Binding-site contacts:
Ligand atom O2 contacts residue SER96 of chain 1.A at 2.6 Å (h-bond).
Ligand atom C6 contacts residue VAL182 of chain 1.A at 4.2 Å (hydrophobic).
Ligand atom C7 contacts residue SER248 of chain 1.A at 3.9 Å.
Ligand atom C4 contacts residue LEU99 of chain 1.A at 3.8 Å (hydrophobic).
Ligand atom C8 contacts residue HEM1 of chain 1.H at 3.3 Å.
Ligand atom C5 contacts residue ALA249 of chain 1.A at 3.7 Å (hydrophobic).
Ligand atom C4 contacts residue ALA249 of chain 1.A at 3.7 Å (hydrophobic).
Ligand atom C6 contacts residue PHE183 of chain 1.A at 3.8 Å (hydrophobic).
Ligand atom C1 contacts residue SER248 of chain 1.A at 4.2 Å.
Ligand atom C7 contacts residue ALA249 of chain 1.A at 4.1 Å (hydrophobic).
Ligand atom C5 contacts residue LEU99 of chain 1.A at 3.8 Å (hydrophobic).
Ligand atom C8 contacts residue PHE183 of chain 1.A at 4.3 Å (hydrophobic).
Ligand atom C1 contacts residue SER245 of chain 1.A at 3.4 Å.
Ligand atom C2 contacts residue ALA249 of chain 1.A at 4.1 Å (hydrophobic).
Ligand atom C2 contacts residue LEU99 of chain 1.A at 3.7 Å (hydrophobic).
Ligand atom C3 contacts residue HEM1 of chain 1.H at 3.7 Å.
Ligand atom O2 contacts residue LEU99 of chain 1.A at 3.8 Å.
Ligand atom C6 contacts residue LEU99 of chain 1.A at 3.8 Å (hydrophobic).
Ligand atom C8 contacts residue PHE299 of chain 1.A at 3.4 Å (hydrophobic).
Ligand atom C1 contacts residue ARG93 of chain 1.A at 3.9 Å.
Ligand atom O2 contacts residue SER245 of chain 1.A at 2.6 Å (h-bond).
Ligand atom O3 contacts residue PHE183 of chain 1.A at 3.3 Å.
Ligand atom C1 contacts residue SER96 of chain 1.A at 3.5 Å.
Ligand atom O1 contacts residue SER96 of chain 1.A at 3.9 Å.
Ligand atom O3 contacts residue ALA249 of chain 1.A at 4.2 Å.
Ligand atom C1 contacts residue LEU99 of chain 1.A at 4.2 Å (hydrophobic).
Ligand atom C7 contacts residue ARG93 of chain 1.A at 4.1 Å.
Ligand atom O1 contacts residue SER248 of chain 1.A at 3.4 Å.
Ligand atom C6 contacts residue ALA249 of chain 1.A at 3.9 Å (hydrophobic).
Ligand atom O1 contacts residue ARG93 of chain 1.A at 2.9 Å (salt-bridge).
Ligand atom O2 contacts residue ILE98 of chain 1.A at 3.7 Å.
Ligand atom C6 contacts residue PHE186 of chain 1.A at 3.9 Å (hydrophobic).
Ligand atom C3 contacts residue LEU99 of chain 1.A at 3.7 Å (hydrophobic).
Ligand atom O1 contacts residue SER245 of chain 1.A at 3.6 Å.
Ligand atom C7 contacts residue VAL182 of chain 1.A at 4.2 Å (hydrophobic).
Ligand atom C3 contacts residue ALA249 of chain 1.A at 4.0 Å (hydrophobic).
Ligand atom C5 contacts residue PHE183 of chain 1.A at 4.0 Å (hydrophobic).
Ligand atom C4 contacts residue HEM1 of chain 1.H at 3.5 Å.
Ligand atom O3 contacts residue PHE299 of chain 1.A at 3.6 Å.
Ligand atom C7 contacts residue LEU99 of chain 1.A at 3.8 Å (hydrophobic).

Sequence of chain 1.A:
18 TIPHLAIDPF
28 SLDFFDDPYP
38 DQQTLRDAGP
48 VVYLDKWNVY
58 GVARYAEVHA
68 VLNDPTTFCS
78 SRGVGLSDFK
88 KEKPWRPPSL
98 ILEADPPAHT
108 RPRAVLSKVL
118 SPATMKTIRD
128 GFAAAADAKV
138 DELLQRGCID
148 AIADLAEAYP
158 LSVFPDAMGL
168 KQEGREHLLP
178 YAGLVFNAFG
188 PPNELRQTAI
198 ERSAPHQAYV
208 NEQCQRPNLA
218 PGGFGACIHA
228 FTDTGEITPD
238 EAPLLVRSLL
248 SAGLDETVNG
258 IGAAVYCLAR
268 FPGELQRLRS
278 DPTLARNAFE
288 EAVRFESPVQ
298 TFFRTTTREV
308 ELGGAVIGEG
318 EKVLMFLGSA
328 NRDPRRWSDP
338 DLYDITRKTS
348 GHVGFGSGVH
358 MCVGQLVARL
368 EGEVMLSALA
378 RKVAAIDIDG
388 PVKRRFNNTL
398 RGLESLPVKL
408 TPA

The small molecule below binds the protein below.
Small molecule (SMILES): COc1ccc(C(=O)O)cc1